Sequence of chain 2.A:
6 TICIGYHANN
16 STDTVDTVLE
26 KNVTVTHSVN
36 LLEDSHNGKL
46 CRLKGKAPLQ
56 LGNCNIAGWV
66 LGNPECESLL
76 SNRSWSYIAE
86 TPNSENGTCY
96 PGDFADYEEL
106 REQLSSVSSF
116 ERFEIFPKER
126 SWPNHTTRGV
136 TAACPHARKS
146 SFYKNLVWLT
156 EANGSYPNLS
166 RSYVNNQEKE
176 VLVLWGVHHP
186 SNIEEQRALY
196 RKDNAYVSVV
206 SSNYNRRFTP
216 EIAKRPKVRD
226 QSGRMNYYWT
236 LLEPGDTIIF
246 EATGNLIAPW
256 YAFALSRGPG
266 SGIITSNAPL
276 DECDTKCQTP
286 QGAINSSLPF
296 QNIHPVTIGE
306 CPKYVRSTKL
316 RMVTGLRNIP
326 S

This small molecule binds to this protein.
Small molecule (SMILES): CC(=O)N[C@H]1[C@H](O[C@H]2[C@H](O)[C@@H](NC(C)=O)CO[C@@H]2CO)O[C@H](CO)[C@@H](O[C@@H]2O[C@H](CO)[C@@H](O)[C@H](O)[C@@H]2O)[C@@H]1O

Binding-site contacts:
Ligand atom C5 contacts residue ASN77 of chain 2.A at 3.6 Å.
Ligand atom N2 contacts residue ASN77 of chain 2.A at 3.0 Å (h-bond).
Ligand atom C1 contacts residue ASN77 of chain 2.A at 1.4 Å.
Ligand atom O7 contacts residue ARG78 of chain 2.A at 4.1 Å.
Ligand atom O5 contacts residue ASN77 of chain 2.A at 2.3 Å (h-bond).
Ligand atom C8 contacts residue ARG78 of chain 2.A at 4.2 Å.
Ligand atom O7 contacts residue SER79 of chain 2.A at 2.8 Å (h-bond).
Ligand atom C7 contacts residue ASN77 of chain 2.A at 3.4 Å.
Ligand atom C7 contacts residue ARG78 of chain 2.A at 4.4 Å.
Ligand atom C4 contacts residue ASN77 of chain 2.A at 4.2 Å.
Ligand atom C8 contacts residue ASN77 of chain 2.A at 3.2 Å.
Ligand atom C2 contacts residue ASN77 of chain 2.A at 2.5 Å.
Ligand atom C7 contacts residue SER79 of chain 2.A at 3.9 Å.
Ligand atom O7 contacts residue ASN77 of chain 2.A at 4.1 Å.
Ligand atom C3 contacts residue ASN77 of chain 2.A at 3.8 Å.
Ligand atom O6 contacts residue ASN77 of chain 2.A at 4.4 Å.